This protein binds this small molecule.
Small molecule (SMILES): CC(=O)N[C@@H]1[C@@H](O)[C@H](O)[C@@H](CO)O[C@H]1O

Binding-site contacts:
Ligand atom C8 contacts residue VAL62 of chain 1.A at 4.4 Å (hydrophobic).
Ligand atom C3 contacts residue ASN61 of chain 1.A at 3.8 Å.
Ligand atom C5 contacts residue ASN61 of chain 1.A at 3.7 Å.
Ligand atom N2 contacts residue ASN61 of chain 1.A at 2.9 Å (h-bond).
Ligand atom O5 contacts residue TYR28 of chain 1.A at 3.6 Å.
Ligand atom C5 contacts residue TYR28 of chain 1.A at 4.2 Å (hydrophobic).
Ligand atom C4 contacts residue TYR28 of chain 1.A at 4.4 Å (hydrophobic).
Ligand atom C8 contacts residue THR63 of chain 1.A at 3.3 Å.
Ligand atom O5 contacts residue ALA27 of chain 1.A at 4.5 Å.
Ligand atom N2 contacts residue THR63 of chain 1.A at 4.1 Å.
Ligand atom C6 contacts residue TYR28 of chain 1.A at 3.3 Å (hydrophobic).
Ligand atom O5 contacts residue ASN61 of chain 1.A at 2.4 Å (h-bond).
Ligand atom C1 contacts residue ASN61 of chain 1.A at 1.4 Å.
Ligand atom N2 contacts residue ALA27 of chain 1.A at 3.3 Å (h-bond).
Ligand atom C7 contacts residue ASN61 of chain 1.A at 3.4 Å.
Ligand atom C2 contacts residue ASN61 of chain 1.A at 2.5 Å.
Ligand atom C7 contacts residue THR63 of chain 1.A at 4.2 Å.
Ligand atom O7 contacts residue ASN61 of chain 1.A at 3.1 Å (h-bond).
Ligand atom C1 contacts residue ALA27 of chain 1.A at 3.8 Å (hydrophobic).
Ligand atom C4 contacts residue ASN61 of chain 1.A at 4.2 Å.
Ligand atom C2 contacts residue ALA27 of chain 1.A at 3.3 Å (hydrophobic).
Ligand atom C1 contacts residue TYR28 of chain 1.A at 4.4 Å (hydrophobic).
Ligand atom C8 contacts residue ASN61 of chain 1.A at 3.2 Å.
Ligand atom O6 contacts residue TYR28 of chain 1.A at 4.0 Å.

Sequence of chain 1.A:
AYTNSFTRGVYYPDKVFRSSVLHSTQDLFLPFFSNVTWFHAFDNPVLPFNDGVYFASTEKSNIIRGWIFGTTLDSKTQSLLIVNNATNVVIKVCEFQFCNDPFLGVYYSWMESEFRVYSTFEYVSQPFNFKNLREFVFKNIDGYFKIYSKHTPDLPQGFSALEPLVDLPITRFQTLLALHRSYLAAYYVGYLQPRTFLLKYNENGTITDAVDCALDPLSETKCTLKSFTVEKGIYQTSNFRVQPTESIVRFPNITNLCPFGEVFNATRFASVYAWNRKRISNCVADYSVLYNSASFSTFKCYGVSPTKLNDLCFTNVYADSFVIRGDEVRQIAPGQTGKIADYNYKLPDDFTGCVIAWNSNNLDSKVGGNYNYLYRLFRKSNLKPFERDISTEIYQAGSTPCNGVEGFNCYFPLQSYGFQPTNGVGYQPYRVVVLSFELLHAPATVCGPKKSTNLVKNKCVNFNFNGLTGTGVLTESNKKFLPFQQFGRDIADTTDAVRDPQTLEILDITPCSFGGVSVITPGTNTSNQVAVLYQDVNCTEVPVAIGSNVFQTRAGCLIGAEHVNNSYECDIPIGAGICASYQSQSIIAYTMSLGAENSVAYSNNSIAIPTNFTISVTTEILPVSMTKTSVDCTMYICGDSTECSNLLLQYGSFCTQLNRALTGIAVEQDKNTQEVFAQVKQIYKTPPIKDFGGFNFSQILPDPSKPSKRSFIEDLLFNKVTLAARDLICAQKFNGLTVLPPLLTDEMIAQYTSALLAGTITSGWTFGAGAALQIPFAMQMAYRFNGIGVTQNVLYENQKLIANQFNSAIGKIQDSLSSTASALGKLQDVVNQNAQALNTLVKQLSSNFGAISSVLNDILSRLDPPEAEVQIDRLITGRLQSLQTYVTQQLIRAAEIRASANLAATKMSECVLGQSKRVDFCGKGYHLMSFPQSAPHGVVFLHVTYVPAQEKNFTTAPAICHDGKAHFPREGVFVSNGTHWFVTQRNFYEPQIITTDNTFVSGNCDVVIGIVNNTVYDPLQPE